A small-molecule ligand and the protein it binds are described below.
Small molecule (SMILES): CC(=O)N[C@H]1[C@H](O[C@H]2[C@H](O)[C@@H](NC(C)=O)CO[C@@H]2CO)O[C@H](CO)[C@@H](O[C@@H]2O[C@H](CO)[C@@H](O)[C@H](O)[C@@H]2O)[C@@H]1O

Sequence of chain 1.D:
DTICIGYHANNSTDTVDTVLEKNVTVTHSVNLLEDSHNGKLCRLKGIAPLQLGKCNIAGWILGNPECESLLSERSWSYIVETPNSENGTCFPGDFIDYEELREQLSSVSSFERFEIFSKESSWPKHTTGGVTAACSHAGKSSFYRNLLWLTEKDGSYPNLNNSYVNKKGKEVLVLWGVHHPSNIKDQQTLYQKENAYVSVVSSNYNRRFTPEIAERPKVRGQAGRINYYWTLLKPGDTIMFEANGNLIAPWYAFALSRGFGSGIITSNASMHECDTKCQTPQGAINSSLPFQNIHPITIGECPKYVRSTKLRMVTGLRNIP

Binding-site contacts:
Ligand atom C7 contacts residue ARG220 of chain 1.D at 3.7 Å.
Ligand atom C8 contacts residue CYS135 of chain 1.D at 4.1 Å (hydrophobic).
Ligand atom C5 contacts residue ASN87 of chain 1.D at 3.6 Å.
Ligand atom C7 contacts residue GLU66 of chain 1.D at 3.5 Å.
Ligand atom O7 contacts residue ASN87 of chain 1.D at 2.5 Å (h-bond).
Ligand atom C4 contacts residue ARG220 of chain 1.D at 4.3 Å.
Ligand atom O6 contacts residue GLU86 of chain 1.D at 3.5 Å.
Ligand atom C2 contacts residue ARG220 of chain 1.D at 3.8 Å.
Ligand atom O3 contacts residue ARG220 of chain 1.D at 3.1 Å (salt-bridge).
Ligand atom C7 contacts residue ASN87 of chain 1.D at 3.0 Å.
Ligand atom C1 contacts residue GLU66 of chain 1.D at 4.1 Å.
Ligand atom C1 contacts residue ASN87 of chain 1.D at 1.4 Å.
Ligand atom O7 contacts residue CYS90 of chain 1.D at 3.8 Å.
Ligand atom N2 contacts residue ARG220 of chain 1.D at 3.5 Å (salt-bridge).
Ligand atom O6 contacts residue ARG220 of chain 1.D at 4.2 Å.
Ligand atom O5 contacts residue ASN87 of chain 1.D at 2.3 Å (h-bond).
Ligand atom C6 contacts residue GLU86 of chain 1.D at 4.3 Å.
Ligand atom C8 contacts residue ARG220 of chain 1.D at 4.2 Å.
Ligand atom C3 contacts residue ARG220 of chain 1.D at 4.0 Å.
Ligand atom O7 contacts residue GLU66 of chain 1.D at 4.0 Å.
Ligand atom C8 contacts residue ALA134 of chain 1.D at 4.3 Å (hydrophobic).
Ligand atom C2 contacts residue ASN87 of chain 1.D at 2.5 Å.
Ligand atom C8 contacts residue SER136 of chain 1.D at 3.7 Å.
Ligand atom C6 contacts residue ARG220 of chain 1.D at 4.0 Å.
Ligand atom C4 contacts residue ASN87 of chain 1.D at 4.2 Å.
Ligand atom N2 contacts residue ASN87 of chain 1.D at 3.0 Å (h-bond).
Ligand atom C8 contacts residue ASN87 of chain 1.D at 4.3 Å.
Ligand atom C3 contacts residue ASN87 of chain 1.D at 3.8 Å.
Ligand atom O7 contacts residue ARG220 of chain 1.D at 4.0 Å.
Ligand atom O5 contacts residue ARG220 of chain 1.D at 4.0 Å.
Ligand atom N2 contacts residue GLU66 of chain 1.D at 3.7 Å.
Ligand atom O5 contacts residue GLU86 of chain 1.D at 4.4 Å.
Ligand atom C8 contacts residue CYS90 of chain 1.D at 3.9 Å (hydrophobic).
Ligand atom C8 contacts residue GLU66 of chain 1.D at 3.4 Å.
Ligand atom C7 contacts residue CYS90 of chain 1.D at 4.2 Å (hydrophobic).